Sequence of chain 1.C:
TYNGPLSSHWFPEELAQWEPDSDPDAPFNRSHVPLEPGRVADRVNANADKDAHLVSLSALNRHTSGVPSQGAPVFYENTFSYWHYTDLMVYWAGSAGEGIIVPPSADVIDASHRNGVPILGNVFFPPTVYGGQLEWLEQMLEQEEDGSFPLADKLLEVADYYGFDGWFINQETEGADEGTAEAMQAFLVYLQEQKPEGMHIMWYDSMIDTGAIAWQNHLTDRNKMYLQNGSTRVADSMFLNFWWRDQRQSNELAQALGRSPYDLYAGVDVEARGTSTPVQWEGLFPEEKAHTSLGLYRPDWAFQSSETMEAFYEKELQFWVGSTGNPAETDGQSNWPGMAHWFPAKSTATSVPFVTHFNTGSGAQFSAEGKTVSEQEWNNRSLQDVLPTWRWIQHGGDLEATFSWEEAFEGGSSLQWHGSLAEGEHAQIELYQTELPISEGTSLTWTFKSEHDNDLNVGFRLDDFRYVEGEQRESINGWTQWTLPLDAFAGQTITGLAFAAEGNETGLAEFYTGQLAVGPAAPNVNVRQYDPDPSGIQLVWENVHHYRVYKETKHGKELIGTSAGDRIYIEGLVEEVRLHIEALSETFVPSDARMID

Binding-site contacts:
Ligand atom C8 contacts residue PHE169 of chain 1.C at 3.5 Å (hydrophobic).
Ligand atom C6 contacts residue PHE243 of chain 1.C at 4.0 Å (hydrophobic).
Ligand atom N2 contacts residue TRP93 of chain 1.C at 4.0 Å.
Ligand atom C2 contacts residue GLU173 of chain 1.C at 3.5 Å.
Ligand atom C5 contacts residue PHE243 of chain 1.C at 3.8 Å (hydrophobic).
Ligand atom S1 contacts residue TYR299 of chain 1.C at 4.1 Å.
Ligand atom C4 contacts residue BMA1 of chain 1.G at 2.6 Å.
Ligand atom N2 contacts residue GLU173 of chain 1.C at 3.9 Å.
Ligand atom O6 contacts residue BMA1 of chain 1.G at 3.5 Å.
Ligand atom S1 contacts residue TYR205 of chain 1.C at 3.5 Å (h-bond).
Ligand atom O3 contacts residue TRP93 of chain 1.C at 3.7 Å.
Ligand atom C1 contacts residue TYR205 of chain 1.C at 2.9 Å (hydrophobic).
Ligand atom C8 contacts residue TRP93 of chain 1.C at 3.9 Å (hydrophobic).
Ligand atom C5 contacts residue TYR299 of chain 1.C at 3.6 Å (hydrophobic).
Ligand atom C7 contacts residue TYR205 of chain 1.C at 3.4 Å (hydrophobic).
Ligand atom C6 contacts residue ASP270 of chain 1.C at 3.5 Å.
Ligand atom C3 contacts residue TYR299 of chain 1.C at 3.6 Å (hydrophobic).
Ligand atom C6 contacts residue TYR299 of chain 1.C at 3.9 Å (hydrophobic).
Ligand atom S1 contacts residue PHE243 of chain 1.C at 3.1 Å.
Ligand atom O4 contacts residue TYR299 of chain 1.C at 3.0 Å (h-bond).
Ligand atom C5 contacts residue BMA1 of chain 1.G at 3.4 Å.
Ligand atom C8 contacts residue TYR205 of chain 1.C at 3.5 Å (hydrophobic).
Ligand atom C4 contacts residue TYR299 of chain 1.C at 3.7 Å (hydrophobic).
Ligand atom O4 contacts residue BMA1 of chain 1.G at 1.3 Å.
Ligand atom N2 contacts residue TYR205 of chain 1.C at 3.4 Å.
Ligand atom O5 contacts residue TYR205 of chain 1.C at 3.8 Å.
Ligand atom O3 contacts residue BMA1 of chain 1.G at 3.4 Å (h-bond).
Ligand atom O5 contacts residue PHE243 of chain 1.C at 3.2 Å.
Ligand atom C6 contacts residue BMA1 of chain 1.G at 3.3 Å.
Ligand atom O3 contacts residue TYR299 of chain 1.C at 4.1 Å.
Ligand atom C8 contacts residue ASN171 of chain 1.C at 3.5 Å.
Ligand atom O3 contacts residue PHE125 of chain 1.C at 3.7 Å.
Ligand atom N2 contacts residue ASN171 of chain 1.C at 2.9 Å (h-bond).
Ligand atom O3 contacts residue GLU173 of chain 1.C at 3.5 Å (salt-bridge).
Ligand atom C3 contacts residue BMA1 of chain 1.G at 3.7 Å.
Ligand atom C2 contacts residue TYR205 of chain 1.C at 3.8 Å (hydrophobic).
Ligand atom C2 contacts residue ASN171 of chain 1.C at 4.0 Å.
Ligand atom C8 contacts residue LEU58 of chain 1.C at 3.7 Å (hydrophobic).
Ligand atom C7 contacts residue ASN171 of chain 1.C at 3.6 Å.
Ligand atom C1 contacts residue PHE243 of chain 1.C at 3.7 Å (hydrophobic).

The protein below binds the small molecule below.
Small molecule (SMILES): CC1=N[C@@H]2[C@@H](O)[C@H](O)[C@@H](CO)O[C@@H]2S1